Sequence of chain 1.A:
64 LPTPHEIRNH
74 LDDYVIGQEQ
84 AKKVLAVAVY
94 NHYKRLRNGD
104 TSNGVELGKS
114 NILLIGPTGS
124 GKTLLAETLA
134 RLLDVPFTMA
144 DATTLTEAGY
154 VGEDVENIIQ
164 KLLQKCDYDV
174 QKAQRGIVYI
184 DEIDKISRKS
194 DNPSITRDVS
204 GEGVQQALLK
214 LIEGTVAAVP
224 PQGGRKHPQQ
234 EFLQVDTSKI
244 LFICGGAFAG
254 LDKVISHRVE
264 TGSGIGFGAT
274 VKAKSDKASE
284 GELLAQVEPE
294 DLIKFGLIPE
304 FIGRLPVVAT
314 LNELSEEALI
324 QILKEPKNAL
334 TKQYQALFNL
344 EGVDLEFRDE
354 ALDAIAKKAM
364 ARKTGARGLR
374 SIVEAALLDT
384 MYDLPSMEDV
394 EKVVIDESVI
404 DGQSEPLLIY

Sequence of chain 1.B:
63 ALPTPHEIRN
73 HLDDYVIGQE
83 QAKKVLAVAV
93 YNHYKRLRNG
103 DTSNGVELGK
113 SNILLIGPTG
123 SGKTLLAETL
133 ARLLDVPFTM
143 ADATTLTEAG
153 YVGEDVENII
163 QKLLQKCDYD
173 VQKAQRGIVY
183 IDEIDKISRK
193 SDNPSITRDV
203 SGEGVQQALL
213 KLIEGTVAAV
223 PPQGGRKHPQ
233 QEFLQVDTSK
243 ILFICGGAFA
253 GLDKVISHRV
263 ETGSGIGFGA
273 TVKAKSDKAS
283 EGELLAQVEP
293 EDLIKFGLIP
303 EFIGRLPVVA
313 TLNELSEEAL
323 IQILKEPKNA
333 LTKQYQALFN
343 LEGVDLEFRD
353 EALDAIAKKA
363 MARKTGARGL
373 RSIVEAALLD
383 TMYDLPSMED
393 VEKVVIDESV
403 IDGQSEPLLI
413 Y

This small molecule binds to this protein.
Small molecule (SMILES): Nc1ncnc2c1ncn2[C@@H]1O[C@H](COP(=O)(O)OP(=O)(O)OP(O)(O)=S)[C@@H](O)[C@H]1O

Binding-site contacts:
Ligand atom O2B contacts residue LYS125 of chain 1.A at 3.5 Å.
Ligand atom C8 contacts residue GLY122 of chain 1.A at 3.5 Å.
Ligand atom PB contacts residue LYS125 of chain 1.A at 3.7 Å.
Ligand atom O1A contacts residue ARG370 of chain 1.A at 3.5 Å (salt-bridge).
Ligand atom N6 contacts residue ILE79 of chain 1.A at 3.2 Å (h-bond).
Ligand atom O2A contacts residue LYS125 of chain 1.A at 3.1 Å (salt-bridge).
Ligand atom N7 contacts residue SER123 of chain 1.A at 3.5 Å.
Ligand atom O3A contacts residue SER123 of chain 1.A at 3.5 Å (h-bond).
Ligand atom C1' contacts residue ALA369 of chain 1.A at 3.4 Å (hydrophobic).
Ligand atom S1G contacts residue THR126 of chain 1.A at 3.2 Å (h-bond).
Ligand atom N3 contacts residue LEU127 of chain 1.A at 3.7 Å.
Ligand atom O1B contacts residue LYS125 of chain 1.A at 2.5 Å (salt-bridge).
Ligand atom O2A contacts residue LEU127 of chain 1.A at 3.0 Å (h-bond).
Ligand atom O3B contacts residue ARG370 of chain 1.A at 3.0 Å (salt-bridge).
Ligand atom O3G contacts residue LYS125 of chain 1.A at 2.9 Å (salt-bridge).
Ligand atom O2A contacts residue THR126 of chain 1.A at 2.9 Å (h-bond).
Ligand atom O2A contacts residue GLY124 of chain 1.A at 3.1 Å.
Ligand atom PG contacts residue ARG370 of chain 1.A at 3.7 Å.
Ligand atom N1 contacts residue ILE79 of chain 1.A at 3.5 Å (h-bond).
Ligand atom O1B contacts residue GLY122 of chain 1.A at 3.1 Å (h-bond).
Ligand atom O3A contacts residue GLY122 of chain 1.A at 3.2 Å.
Ligand atom O1A contacts residue THR126 of chain 1.A at 3.5 Å (h-bond).
Ligand atom O3G contacts residue ALA250 of chain 1.A at 3.7 Å.
Ligand atom C8 contacts residue GLY124 of chain 1.A at 3.6 Å.
Ligand atom O2B contacts residue THR126 of chain 1.A at 2.9 Å (h-bond).
Ligand atom N6 contacts residue VAL78 of chain 1.A at 3.5 Å.
Ligand atom O2G contacts residue GLU303 of chain 1.B at 3.5 Å.
Ligand atom O3B contacts residue GLY122 of chain 1.A at 3.1 Å (h-bond).
Ligand atom O2G contacts residue ARG307 of chain 1.B at 2.6 Å (salt-bridge).
Ligand atom C2 contacts residue ILE325 of chain 1.A at 3.5 Å (hydrophobic).
Ligand atom N7 contacts residue GLY124 of chain 1.A at 3.0 Å (h-bond).
Ligand atom O1B contacts residue PRO120 of chain 1.A at 3.2 Å (h-bond).
Ligand atom O2G contacts residue ARG370 of chain 1.A at 3.2 Å (salt-bridge).
Ligand atom O4' contacts residue ALA369 of chain 1.A at 3.5 Å.
Ligand atom N7 contacts residue GLY122 of chain 1.A at 3.5 Å (h-bond).
Ligand atom N1 contacts residue ILE325 of chain 1.A at 3.5 Å.
Ligand atom O3A contacts residue GLY124 of chain 1.A at 3.4 Å (h-bond).
Ligand atom PB contacts residue GLY122 of chain 1.A at 3.4 Å.
Ligand atom N9 contacts residue ALA369 of chain 1.A at 3.5 Å.
Ligand atom O1B contacts residue SER123 of chain 1.A at 3.0 Å (h-bond).